Sequence of chain 1.G:
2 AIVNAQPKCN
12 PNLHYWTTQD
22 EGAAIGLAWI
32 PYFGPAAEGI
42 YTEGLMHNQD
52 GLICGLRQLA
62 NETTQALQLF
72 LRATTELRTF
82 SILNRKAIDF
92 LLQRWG

Sequence of chain 1.H:
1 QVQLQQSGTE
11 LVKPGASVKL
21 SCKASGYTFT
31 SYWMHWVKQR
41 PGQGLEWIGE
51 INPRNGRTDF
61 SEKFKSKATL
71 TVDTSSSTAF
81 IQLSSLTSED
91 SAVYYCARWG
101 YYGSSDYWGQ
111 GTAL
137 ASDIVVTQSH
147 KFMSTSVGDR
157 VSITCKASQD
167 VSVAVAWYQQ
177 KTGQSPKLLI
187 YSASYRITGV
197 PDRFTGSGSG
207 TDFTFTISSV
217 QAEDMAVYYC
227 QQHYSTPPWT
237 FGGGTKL

Sequence of chain 1.F:
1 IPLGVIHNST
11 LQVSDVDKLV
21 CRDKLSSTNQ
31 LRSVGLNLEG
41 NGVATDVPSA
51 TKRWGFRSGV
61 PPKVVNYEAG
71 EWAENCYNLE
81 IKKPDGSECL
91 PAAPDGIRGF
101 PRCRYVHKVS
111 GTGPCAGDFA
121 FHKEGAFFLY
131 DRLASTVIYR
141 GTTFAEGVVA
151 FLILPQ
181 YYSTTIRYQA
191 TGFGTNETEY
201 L

Binding-site contacts:
Ligand atom O4 contacts residue LYS52 of chain 1.F at 3.2 Å.
Ligand atom C6 contacts residue TYR187 of chain 1.H at 3.6 Å (hydrophobic).
Ligand atom O6 contacts residue TYR187 of chain 1.H at 3.6 Å (h-bond).
Ligand atom C5 contacts residue TYR187 of chain 1.H at 3.4 Å (hydrophobic).
Ligand atom O3 contacts residue TYR107 of chain 1.H at 3.2 Å.
Ligand atom O6 contacts residue TYR102 of chain 1.H at 3.2 Å.
Ligand atom O5 contacts residue THR194 of chain 1.H at 3.5 Å.
Ligand atom N2 contacts residue ASN62 of chain 1.G at 3.0 Å (h-bond).
Ligand atom O2 contacts residue ILE193 of chain 1.H at 3.3 Å.
Ligand atom O6 contacts residue LYS52 of chain 1.F at 2.5 Å (salt-bridge).
Ligand atom C6 contacts residue TYR102 of chain 1.H at 3.5 Å (hydrophobic).
Ligand atom O5 contacts residue TYR102 of chain 1.H at 3.1 Å.
Ligand atom O5 contacts residue ASN62 of chain 1.G at 2.4 Å (h-bond).
Ligand atom C2 contacts residue ASN62 of chain 1.G at 2.5 Å.
Ligand atom C4 contacts residue ASP106 of chain 1.H at 3.4 Å.
Ligand atom C8 contacts residue LEU38 of chain 1.F at 3.6 Å (hydrophobic).
Ligand atom O2 contacts residue THR194 of chain 1.H at 2.7 Å (h-bond).
Ligand atom C1 contacts residue THR194 of chain 1.H at 3.7 Å.
Ligand atom O3 contacts residue ARG98 of chain 1.H at 3.4 Å (salt-bridge).
Ligand atom O5 contacts residue TYR187 of chain 1.H at 3.4 Å (h-bond).
Ligand atom C1 contacts residue ASN62 of chain 1.G at 1.4 Å.
Ligand atom C5 contacts residue GLU124 of chain 1.F at 3.2 Å.
Ligand atom O5 contacts residue GLN7 of chain 1.G at 3.3 Å (h-bond).
Ligand atom C5 contacts residue ASN62 of chain 1.G at 3.6 Å.
Ligand atom O3 contacts residue ASP106 of chain 1.H at 3.0 Å (salt-bridge).
Ligand atom C1 contacts residue ARG192 of chain 1.H at 3.2 Å.
Ligand atom C4 contacts residue TYR187 of chain 1.H at 3.6 Å (hydrophobic).
Ligand atom O7 contacts residue VAL148 of chain 1.F at 3.7 Å.
Ligand atom O6 contacts residue TYR187 of chain 1.H at 2.7 Å (h-bond).
Ligand atom O5 contacts residue TYR191 of chain 1.H at 3.1 Å.
Ligand atom C3 contacts residue TYR102 of chain 1.H at 3.3 Å (hydrophobic).
Ligand atom C1 contacts residue TYR191 of chain 1.H at 3.6 Å (hydrophobic).
Ligand atom O3 contacts residue TYR102 of chain 1.H at 2.5 Å (h-bond).
Ligand atom C6 contacts residue ARG192 of chain 1.H at 3.4 Å.
Ligand atom C8 contacts residue PRO8 of chain 1.G at 3.6 Å (hydrophobic).
Ligand atom C4 contacts residue THR194 of chain 1.H at 3.7 Å.
Ligand atom C1 contacts residue TYR187 of chain 1.H at 3.4 Å (hydrophobic).
Ligand atom C3 contacts residue ASP106 of chain 1.H at 3.6 Å.
Ligand atom O4 contacts residue ASP106 of chain 1.H at 2.4 Å (salt-bridge).
Ligand atom N2 contacts residue TYR101 of chain 1.H at 3.4 Å.

A protein and the small-molecule ligand that binds it are described below.
Small molecule (SMILES): CC(=O)N[C@H]1[C@H](O[C@H]2[C@H](O)[C@@H](NC(C)=O)CO[C@@H]2CO)O[C@H](CO)[C@@H](O[C@@H]2O[C@H](CO[C@H]3O[C@H](CO)[C@@H](O)[C@H](O[C@H]4O[C@H](CO)[C@@H](O)[C@H](O)[C@@H]4O)[C@@H]3O)[C@@H](O)[C@H](O[C@H]3O[C@H](CO)[C@@H](O)[C@H](O)[C@@H]3O)[C@@H]2O)[C@@H]1O